Sequence of chain 1.A:
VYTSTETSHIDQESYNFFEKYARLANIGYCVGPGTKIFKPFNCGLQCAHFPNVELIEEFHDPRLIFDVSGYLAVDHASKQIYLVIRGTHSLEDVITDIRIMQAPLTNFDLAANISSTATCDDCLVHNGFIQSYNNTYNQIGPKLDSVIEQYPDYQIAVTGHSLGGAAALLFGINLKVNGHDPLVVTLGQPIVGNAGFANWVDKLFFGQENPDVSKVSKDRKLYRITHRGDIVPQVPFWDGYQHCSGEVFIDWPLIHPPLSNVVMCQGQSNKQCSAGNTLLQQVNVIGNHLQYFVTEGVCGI

This protein binds this small molecule.
Small molecule (SMILES): CC(=O)N[C@@H]1[C@@H](O)[C@H](O)[C@@H](CO)O[C@H]1O

Binding-site contacts:
Ligand atom C1 contacts residue ALA112 of chain 1.A at 3.7 Å (hydrophobic).
Ligand atom C7 contacts residue LEU110 of chain 1.A at 3.9 Å (hydrophobic).
Ligand atom C7 contacts residue ILE130 of chain 1.A at 4.4 Å (hydrophobic).
Ligand atom C8 contacts residue LEU110 of chain 1.A at 3.8 Å (hydrophobic).
Ligand atom O5 contacts residue ALA112 of chain 1.A at 3.8 Å.
Ligand atom O5 contacts residue ASN138 of chain 1.A at 3.6 Å.
Ligand atom O6 contacts residue ASN138 of chain 1.A at 2.9 Å (h-bond).
Ligand atom N2 contacts residue LEU110 of chain 1.A at 3.1 Å (h-bond).
Ligand atom N2 contacts residue ALA111 of chain 1.A at 4.2 Å.
Ligand atom O7 contacts residue ASN134 of chain 1.A at 3.4 Å (h-bond).
Ligand atom O3 contacts residue LEU110 of chain 1.A at 4.2 Å.
Ligand atom C8 contacts residue ILE130 of chain 1.A at 3.7 Å (hydrophobic).
Ligand atom C2 contacts residue LEU110 of chain 1.A at 4.0 Å (hydrophobic).
Ligand atom C6 contacts residue ALA112 of chain 1.A at 4.4 Å (hydrophobic).
Ligand atom O6 contacts residue TYR137 of chain 1.A at 4.5 Å.
Ligand atom C6 contacts residue ASN138 of chain 1.A at 3.5 Å.
Ligand atom C3 contacts residue ASN134 of chain 1.A at 3.8 Å.
Ligand atom C1 contacts residue ALA111 of chain 1.A at 4.5 Å (hydrophobic).
Ligand atom O7 contacts residue GLN131 of chain 1.A at 4.4 Å.
Ligand atom C4 contacts residue ASN134 of chain 1.A at 4.2 Å.
Ligand atom C5 contacts residue ASN138 of chain 1.A at 4.4 Å.
Ligand atom C5 contacts residue ALA112 of chain 1.A at 4.0 Å (hydrophobic).
Ligand atom N2 contacts residue ASN134 of chain 1.A at 3.1 Å (h-bond).
Ligand atom O6 contacts residue ALA112 of chain 1.A at 3.6 Å.
Ligand atom C7 contacts residue ASN134 of chain 1.A at 3.5 Å.
Ligand atom C5 contacts residue ASN134 of chain 1.A at 3.6 Å.
Ligand atom C2 contacts residue ASN134 of chain 1.A at 2.5 Å.
Ligand atom C3 contacts residue LEU110 of chain 1.A at 3.9 Å (hydrophobic).
Ligand atom C6 contacts residue ASN134 of chain 1.A at 4.5 Å.
Ligand atom C1 contacts residue ASN134 of chain 1.A at 1.4 Å.
Ligand atom O5 contacts residue ASN134 of chain 1.A at 2.2 Å (h-bond).